Sequence of chain 1.B:
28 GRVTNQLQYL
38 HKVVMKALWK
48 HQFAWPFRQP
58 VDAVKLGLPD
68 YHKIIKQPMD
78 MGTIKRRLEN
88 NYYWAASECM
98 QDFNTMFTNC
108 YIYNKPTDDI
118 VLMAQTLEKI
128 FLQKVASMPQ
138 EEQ

Binding-site contacts:
Ligand atom C6 contacts residue LEU63 of chain 1.B at 3.8 Å (hydrophobic).
Ligand atom C16 contacts residue PRO53 of chain 1.B at 3.5 Å (hydrophobic).
Ligand atom C12 contacts residue VAL58 of chain 1.B at 4.0 Å (hydrophobic).
Ligand atom C6 contacts residue EDO1 of chain 1.I at 3.4 Å.
Ligand atom C15 contacts residue VAL58 of chain 1.B at 3.7 Å (hydrophobic).
Ligand atom C8 contacts residue LEU63 of chain 1.B at 4.0 Å (hydrophobic).
Ligand atom C15 contacts residue PRO53 of chain 1.B at 4.2 Å (hydrophobic).
Ligand atom C5 contacts residue TRP52 of chain 1.B at 4.1 Å (hydrophobic).
Ligand atom C16 contacts residue ILE117 of chain 1.B at 3.9 Å (hydrophobic).
Ligand atom C8 contacts residue PRO53 of chain 1.B at 3.4 Å (hydrophobic).
Ligand atom O2 contacts residue TRP52 of chain 1.B at 4.3 Å.
Ligand atom C12 contacts residue ILE117 of chain 1.B at 4.1 Å (hydrophobic).
Ligand atom O13 contacts residue VAL58 of chain 1.B at 4.3 Å.
Ligand atom C12 contacts residue ASN111 of chain 1.B at 3.6 Å.
Ligand atom O2 contacts residue PRO53 of chain 1.B at 3.8 Å.
Ligand atom O13 contacts residue ASN111 of chain 1.B at 2.9 Å (h-bond).
Ligand atom O13 contacts residue TYR68 of chain 1.B at 4.2 Å.
Ligand atom C1 contacts residue GLN56 of chain 1.B at 3.8 Å.
Ligand atom C9 contacts residue ILE117 of chain 1.B at 4.1 Å (hydrophobic).
Ligand atom C9 contacts residue PRO53 of chain 1.B at 4.2 Å (hydrophobic).
Ligand atom C11 contacts residue ASN111 of chain 1.B at 3.8 Å.
Ligand atom C7 contacts residue LEU63 of chain 1.B at 3.7 Å (hydrophobic).
Ligand atom C3 contacts residue PRO53 of chain 1.B at 3.9 Å (hydrophobic).
Ligand atom C3 contacts residue TRP52 of chain 1.B at 4.1 Å (hydrophobic).
Ligand atom C1 contacts residue TRP52 of chain 1.B at 4.0 Å (hydrophobic).
Ligand atom C3 contacts residue LEU63 of chain 1.B at 4.3 Å (hydrophobic).
Ligand atom O2 contacts residue GLN56 of chain 1.B at 3.4 Å (h-bond).
Ligand atom C9 contacts residue LEU63 of chain 1.B at 4.1 Å (hydrophobic).
Ligand atom C10 contacts residue LEU63 of chain 1.B at 4.0 Å (hydrophobic).
Ligand atom C16 contacts residue VAL58 of chain 1.B at 3.8 Å (hydrophobic).
Ligand atom C4 contacts residue TRP52 of chain 1.B at 3.5 Å (hydrophobic).
Ligand atom C5 contacts residue EDO1 of chain 1.I at 3.8 Å.
Ligand atom O13 contacts residue CYS107 of chain 1.B at 4.0 Å.
Ligand atom N14 contacts residue PRO53 of chain 1.B at 4.3 Å.
Ligand atom C5 contacts residue LEU63 of chain 1.B at 3.4 Å (hydrophobic).
Ligand atom N14 contacts residue VAL58 of chain 1.B at 3.6 Å.
Ligand atom N14 contacts residue ILE117 of chain 1.B at 4.1 Å.
Ligand atom C7 contacts residue PRO53 of chain 1.B at 3.8 Å (hydrophobic).
Ligand atom C4 contacts residue LEU63 of chain 1.B at 3.8 Å (hydrophobic).
Ligand atom C15 contacts residue PHE54 of chain 1.B at 3.6 Å (hydrophobic).

A protein and the small-molecule ligand that binds it are described below.
Small molecule (SMILES): COc1cccc(-c2ccc(=O)n(C)c2)c1